A protein and the small-molecule ligand that binds it are described below.
Small molecule (SMILES): CNc1nc(NC)c2ncn(C)c2n1

Sequence of chain 1.A:
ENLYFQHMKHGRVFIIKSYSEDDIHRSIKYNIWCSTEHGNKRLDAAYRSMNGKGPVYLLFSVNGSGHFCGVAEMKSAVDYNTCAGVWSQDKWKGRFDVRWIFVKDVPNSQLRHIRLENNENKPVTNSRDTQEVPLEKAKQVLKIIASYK

Binding-site contacts:
Ligand atom C03 contacts residue TRP47 of chain 1.A at 3.7 Å (hydrophobic).
Ligand atom N13 contacts residue TRP106 of chain 1.A at 3.5 Å.
Ligand atom C14 contacts residue TRP106 of chain 1.A at 3.8 Å (hydrophobic).
Ligand atom C10 contacts residue TYR33 of chain 1.A at 3.7 Å (hydrophobic).
Ligand atom N02 contacts residue TRP47 of chain 1.A at 3.3 Å.
Ligand atom N11 contacts residue LYS31 of chain 1.A at 3.0 Å (salt-bridge).
Ligand atom C14 contacts residue TYR33 of chain 1.A at 3.7 Å (hydrophobic).
Ligand atom C07 contacts residue SER32 of chain 1.A at 3.4 Å.
Ligand atom C10 contacts residue GLN103 of chain 1.A at 3.3 Å.
Ligand atom N13 contacts residue CYS48 of chain 1.A at 3.8 Å.
Ligand atom N02 contacts residue CYS48 of chain 1.A at 2.7 Å (h-bond).
Ligand atom C12 contacts residue TRP106 of chain 1.A at 3.6 Å (hydrophobic).
Ligand atom C10 contacts residue TRP106 of chain 1.A at 3.7 Å (hydrophobic).
Ligand atom C01 contacts residue TRP101 of chain 1.A at 3.4 Å (hydrophobic).
Ligand atom N09 contacts residue ASP37 of chain 1.A at 2.9 Å (salt-bridge).
Ligand atom N08 contacts residue TRP106 of chain 1.A at 3.5 Å.
Ligand atom N09 contacts residue SER102 of chain 1.A at 3.3 Å (h-bond).
Ligand atom C05 contacts residue TRP106 of chain 1.A at 3.2 Å (hydrophobic).
Ligand atom C05 contacts residue SER32 of chain 1.A at 3.8 Å.
Ligand atom C01 contacts residue CYS48 of chain 1.A at 3.4 Å (hydrophobic).
Ligand atom N08 contacts residue SER32 of chain 1.A at 3.7 Å.
Ligand atom N11 contacts residue TRP106 of chain 1.A at 3.2 Å.
Ligand atom C03 contacts residue TRP106 of chain 1.A at 3.7 Å (hydrophobic).
Ligand atom C05 contacts residue LYS31 of chain 1.A at 3.7 Å.
Ligand atom C04 contacts residue TRP106 of chain 1.A at 3.5 Å (hydrophobic).
Ligand atom C10 contacts residue SER102 of chain 1.A at 3.6 Å.
Ligand atom N09 contacts residue TRP106 of chain 1.A at 3.6 Å (h-bond).
Ligand atom C01 contacts residue ASP37 of chain 1.A at 3.5 Å.
Ligand atom N06 contacts residue SER32 of chain 1.A at 3.6 Å.
Ligand atom N06 contacts residue TYR33 of chain 1.A at 3.3 Å (h-bond).
Ligand atom C10 contacts residue SER34 of chain 1.A at 3.7 Å.
Ligand atom C12 contacts residue ASP143 of chain 1.A at 3.3 Å.
Ligand atom C12 contacts residue LYS31 of chain 1.A at 3.0 Å.
Ligand atom C14 contacts residue LYS31 of chain 1.A at 3.1 Å.
Ligand atom C07 contacts residue ASP37 of chain 1.A at 3.2 Å.
Ligand atom N09 contacts residue SER32 of chain 1.A at 3.8 Å.
Ligand atom N08 contacts residue ASP37 of chain 1.A at 2.7 Å (salt-bridge).
Ligand atom N06 contacts residue TRP106 of chain 1.A at 3.1 Å.
Ligand atom C07 contacts residue TRP106 of chain 1.A at 3.5 Å (hydrophobic).
Ligand atom N09 contacts residue SER34 of chain 1.A at 3.2 Å.